Binding-site contacts:
Ligand atom C5 contacts residue SER96 of chain 1.B at 4.0 Å.
Ligand atom C2 contacts residue ASN94 of chain 1.B at 2.4 Å.
Ligand atom O5 contacts residue SER96 of chain 1.B at 3.5 Å.
Ligand atom C1 contacts residue SER96 of chain 1.B at 3.8 Å.
Ligand atom N2 contacts residue ASN94 of chain 1.B at 3.0 Å (h-bond).
Ligand atom C6 contacts residue SER96 of chain 1.B at 4.0 Å.
Ligand atom C3 contacts residue ASN94 of chain 1.B at 3.8 Å.
Ligand atom O5 contacts residue ASN94 of chain 1.B at 2.3 Å (h-bond).
Ligand atom C5 contacts residue ASN94 of chain 1.B at 3.6 Å.
Ligand atom C1 contacts residue ASN94 of chain 1.B at 1.4 Å.
Ligand atom C7 contacts residue ASN94 of chain 1.B at 3.3 Å.
Ligand atom C8 contacts residue ASN94 of chain 1.B at 3.5 Å.
Ligand atom C4 contacts residue ASN94 of chain 1.B at 4.2 Å.
Ligand atom O6 contacts residue ASN94 of chain 1.B at 4.4 Å.
Ligand atom O7 contacts residue ASN94 of chain 1.B at 3.9 Å.
Ligand atom O6 contacts residue SER96 of chain 1.B at 4.1 Å.

The small molecule below binds the protein below.
Small molecule (SMILES): CC(=O)N[C@@H]1[C@@H](O)[C@H](O)[C@@H](CO)O[C@H]1O

Sequence of chain 1.B:
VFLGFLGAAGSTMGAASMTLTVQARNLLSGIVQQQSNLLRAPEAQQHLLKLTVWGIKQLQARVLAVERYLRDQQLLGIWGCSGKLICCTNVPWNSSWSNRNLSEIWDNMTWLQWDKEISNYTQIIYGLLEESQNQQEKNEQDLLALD